The small molecule below binds the protein below.
Small molecule (SMILES): Nc1ncnc2c1ncn2[C@H]1C[C@H](O)[C@@H](CO[P](=O)(O)O[P](=O)(O)OP(=O)(O)O)O1

Sequence of chain 1.A:
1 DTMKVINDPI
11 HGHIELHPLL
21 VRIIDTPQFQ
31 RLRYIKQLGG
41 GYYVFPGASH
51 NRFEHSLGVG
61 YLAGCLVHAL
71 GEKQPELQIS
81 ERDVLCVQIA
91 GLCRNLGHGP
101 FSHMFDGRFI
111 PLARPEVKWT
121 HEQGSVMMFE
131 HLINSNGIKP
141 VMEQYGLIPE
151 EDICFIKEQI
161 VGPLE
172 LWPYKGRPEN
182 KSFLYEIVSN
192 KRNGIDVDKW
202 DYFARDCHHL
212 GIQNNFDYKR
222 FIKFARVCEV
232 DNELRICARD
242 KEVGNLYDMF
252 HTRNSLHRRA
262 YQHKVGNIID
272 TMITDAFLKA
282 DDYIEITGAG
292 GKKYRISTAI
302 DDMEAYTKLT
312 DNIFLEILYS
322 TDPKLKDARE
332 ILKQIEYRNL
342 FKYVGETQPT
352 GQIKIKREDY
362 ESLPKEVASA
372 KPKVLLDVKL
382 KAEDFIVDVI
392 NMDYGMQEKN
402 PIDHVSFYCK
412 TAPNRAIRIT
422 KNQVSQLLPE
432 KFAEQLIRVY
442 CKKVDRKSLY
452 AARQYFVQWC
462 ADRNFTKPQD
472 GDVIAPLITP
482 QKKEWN

Binding-site contacts:
Ligand atom C6 contacts residue GLN263 of chain 1.A at 3.3 Å.
Ligand atom C2 contacts residue TYR262 of chain 1.A at 3.4 Å (hydrophobic).
Ligand atom O3' contacts residue GLN37 of chain 1.A at 3.3 Å (h-bond).
Ligand atom N7 contacts residue HIS258 of chain 1.A at 3.7 Å.
Ligand atom O3' contacts residue TYR203 of chain 1.A at 3.8 Å.
Ligand atom C5' contacts residue TYR203 of chain 1.A at 3.5 Å (hydrophobic).
Ligand atom O2A contacts residue HIS98 of chain 1.A at 3.1 Å (h-bond).
Ligand atom C2' contacts residue TYR262 of chain 1.A at 3.5 Å (hydrophobic).
Ligand atom O3' contacts residue ASP207 of chain 1.A at 2.8 Å (salt-bridge).
Ligand atom O4' contacts residue HIS103 of chain 1.A at 2.8 Å (h-bond).
Ligand atom O1G contacts residue TYR203 of chain 1.A at 2.9 Å (h-bond).
Ligand atom O1A contacts residue ARG94 of chain 1.A at 3.6 Å (salt-bridge).
Ligand atom O3A contacts residue HIS103 of chain 1.A at 3.7 Å.
Ligand atom PA contacts residue HIS103 of chain 1.A at 3.7 Å.
Ligand atom O4' contacts residue ARG52 of chain 1.A at 3.5 Å (salt-bridge).
Ligand atom O2A contacts residue HIS103 of chain 1.A at 3.7 Å.
Ligand atom O3A contacts residue HIS121 of chain 1.A at 3.6 Å.
Ligand atom C4' contacts residue HIS103 of chain 1.A at 3.8 Å.
Ligand atom O2A contacts residue ARG52 of chain 1.A at 3.1 Å (salt-bridge).
Ligand atom N6 contacts residue GLN263 of chain 1.A at 2.8 Å (h-bond).
Ligand atom C5 contacts residue GLN263 of chain 1.A at 3.7 Å.
Ligand atom PG contacts residue ARG254 of chain 1.A at 3.8 Å.
Ligand atom C1' contacts residue HIS103 of chain 1.A at 3.6 Å.
Ligand atom O2A contacts residue ASN95 of chain 1.A at 3.5 Å (h-bond).
Ligand atom O1B contacts residue ARG94 of chain 1.A at 3.2 Å (salt-bridge).
Ligand atom O1A contacts residue ASP199 of chain 1.A at 2.1 Å (salt-bridge).
Ligand atom O2G contacts residue ARG254 of chain 1.A at 3.3 Å (salt-bridge).
Ligand atom C3' contacts residue ASP207 of chain 1.A at 3.7 Å.
Ligand atom O5' contacts residue HIS103 of chain 1.A at 2.9 Å (h-bond).
Ligand atom O3' contacts residue LEU38 of chain 1.A at 3.6 Å.
Ligand atom N9 contacts residue HIS103 of chain 1.A at 3.5 Å.
Ligand atom C8 contacts residue HIS258 of chain 1.A at 3.7 Å.
Ligand atom C4' contacts residue ARG52 of chain 1.A at 3.6 Å.
Ligand atom C3' contacts residue TYR203 of chain 1.A at 3.8 Å (hydrophobic).
Ligand atom C6 contacts residue TYR262 of chain 1.A at 3.5 Å (hydrophobic).
Ligand atom C8 contacts residue HIS103 of chain 1.A at 3.7 Å.
Ligand atom N1 contacts residue TYR262 of chain 1.A at 3.0 Å (h-bond).
Ligand atom PA contacts residue ASP199 of chain 1.A at 3.6 Å.
Ligand atom O3G contacts residue LYS200 of chain 1.A at 3.0 Å (salt-bridge).
Ligand atom O1G contacts residue ARG254 of chain 1.A at 3.2 Å (salt-bridge).